Sequence of chain 1.C:
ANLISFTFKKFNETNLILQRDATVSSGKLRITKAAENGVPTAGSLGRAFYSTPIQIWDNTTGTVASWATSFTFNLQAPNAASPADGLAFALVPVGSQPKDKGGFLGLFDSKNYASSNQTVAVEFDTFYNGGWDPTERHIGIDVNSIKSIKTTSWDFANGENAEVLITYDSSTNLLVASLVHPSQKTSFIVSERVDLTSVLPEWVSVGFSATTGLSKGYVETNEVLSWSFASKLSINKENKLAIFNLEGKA

The small molecule below binds the protein below.
Small molecule (SMILES): Nc1ncnc2[nH]cnc12

Binding-site contacts:
Ligand atom C6 contacts residue VAL199 of chain 1.A at 3.6 Å (hydrophobic).
Ligand atom C6 contacts residue LEU188 of chain 1.A at 3.7 Å (hydrophobic).
Ligand atom C8 contacts residue THR190 of chain 1.A at 3.7 Å.
Ligand atom C8 contacts residue VAL199 of chain 1.A at 4.1 Å (hydrophobic).
Ligand atom N7 contacts residue VAL199 of chain 1.A at 3.5 Å.
Ligand atom C5 contacts residue THR190 of chain 1.A at 3.1 Å.
Ligand atom N3 contacts residue VAL199 of chain 1.A at 4.2 Å.
Ligand atom C2 contacts residue ILE212 of chain 1.A at 3.7 Å (hydrophobic).
Ligand atom C8 contacts residue LEU267 of chain 1.A at 3.7 Å (hydrophobic).
Ligand atom N9 contacts residue VAL199 of chain 1.A at 4.3 Å.
Ligand atom C2 contacts residue SER201 of chain 1.A at 3.3 Å.
Ligand atom N6 contacts residue VAL199 of chain 1.A at 2.7 Å (h-bond).
Ligand atom C5 contacts residue VAL199 of chain 1.A at 3.5 Å (hydrophobic).
Ligand atom C2 contacts residue SER201 of chain 1.C at 4.1 Å.
Ligand atom N1 contacts residue SER201 of chain 1.A at 3.0 Å (h-bond).
Ligand atom N9 contacts residue LEU267 of chain 1.A at 4.1 Å.
Ligand atom N7 contacts residue THR190 of chain 1.A at 2.5 Å (h-bond).
Ligand atom N9 contacts residue SER201 of chain 1.C at 4.2 Å.
Ligand atom C2 contacts residue ADE1 of chain 1.P at 3.1 Å.
Ligand atom N6 contacts residue THR190 of chain 1.A at 2.7 Å (h-bond).
Ligand atom N3 contacts residue LEU188 of chain 1.A at 4.4 Å.
Ligand atom N3 contacts residue ADE1 of chain 1.P at 3.4 Å.
Ligand atom N9 contacts residue VAL203 of chain 1.C at 4.3 Å.
Ligand atom N6 contacts residue ILE189 of chain 1.A at 3.5 Å.
Ligand atom C6 contacts residue THR190 of chain 1.A at 3.3 Å.
Ligand atom N3 contacts residue SER201 of chain 1.C at 3.1 Å (h-bond).
Ligand atom C4 contacts residue VAL199 of chain 1.A at 3.8 Å (hydrophobic).
Ligand atom C4 contacts residue SER201 of chain 1.C at 4.0 Å.
Ligand atom N3 contacts residue ILE212 of chain 1.A at 3.7 Å.
Ligand atom N1 contacts residue VAL199 of chain 1.A at 4.0 Å.
Ligand atom N1 contacts residue LEU188 of chain 1.A at 3.4 Å (h-bond).
Ligand atom C2 contacts residue LEU188 of chain 1.A at 3.7 Å (hydrophobic).
Ligand atom N6 contacts residue LEU188 of chain 1.A at 3.1 Å (h-bond).
Ligand atom N1 contacts residue ILE212 of chain 1.A at 4.4 Å.
Ligand atom N6 contacts residue ALA200 of chain 1.A at 4.3 Å.
Ligand atom N7 contacts residue LEU267 of chain 1.A at 3.6 Å.
Ligand atom C6 contacts residue SER201 of chain 1.A at 4.3 Å.
Ligand atom N1 contacts residue ADE1 of chain 1.P at 3.9 Å.
Ligand atom C5 contacts residue LEU267 of chain 1.A at 4.1 Å (hydrophobic).
Ligand atom C2 contacts residue VAL199 of chain 1.A at 4.2 Å (hydrophobic).

Sequence of chain 1.A:
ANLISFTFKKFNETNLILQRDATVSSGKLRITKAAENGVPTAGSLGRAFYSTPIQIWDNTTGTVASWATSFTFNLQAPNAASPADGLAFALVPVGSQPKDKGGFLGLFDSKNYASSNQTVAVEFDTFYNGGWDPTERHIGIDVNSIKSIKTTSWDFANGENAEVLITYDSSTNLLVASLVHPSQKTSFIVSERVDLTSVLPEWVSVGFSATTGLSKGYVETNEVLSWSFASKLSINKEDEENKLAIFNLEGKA